Sequence of chain 1.A:
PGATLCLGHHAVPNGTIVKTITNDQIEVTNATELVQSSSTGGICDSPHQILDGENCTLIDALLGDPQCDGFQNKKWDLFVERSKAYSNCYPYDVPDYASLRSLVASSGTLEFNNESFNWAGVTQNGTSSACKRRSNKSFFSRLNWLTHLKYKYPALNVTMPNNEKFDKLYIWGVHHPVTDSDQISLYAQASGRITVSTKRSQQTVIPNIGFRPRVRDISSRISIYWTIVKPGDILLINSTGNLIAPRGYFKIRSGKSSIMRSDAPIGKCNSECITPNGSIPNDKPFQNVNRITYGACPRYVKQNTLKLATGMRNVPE

Sequence of chain 3.A:
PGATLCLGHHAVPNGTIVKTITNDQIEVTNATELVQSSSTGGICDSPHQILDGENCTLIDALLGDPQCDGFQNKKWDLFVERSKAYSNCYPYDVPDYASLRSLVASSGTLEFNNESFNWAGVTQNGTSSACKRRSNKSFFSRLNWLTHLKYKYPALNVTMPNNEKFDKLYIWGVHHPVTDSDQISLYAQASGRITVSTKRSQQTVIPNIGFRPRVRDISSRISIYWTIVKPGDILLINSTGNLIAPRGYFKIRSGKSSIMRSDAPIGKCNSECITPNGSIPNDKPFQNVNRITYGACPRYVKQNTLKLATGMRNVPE

This small molecule binds to this protein.
Small molecule (SMILES): CC(=O)N[C@H]1[C@H](O[C@H]2[C@H](O)[C@@H](NC(C)=O)CO[C@@H]2CO)O[C@H](CO)[C@@H](O[C@@H]2O[C@H](CO)[C@@H](O)[C@H](O)[C@@H]2O)[C@@H]1O

Binding-site contacts:
Ligand atom O6 contacts residue THR161 of chain 1.A at 3.3 Å (h-bond).
Ligand atom C2 contacts residue ASN159 of chain 1.A at 2.5 Å.
Ligand atom O6 contacts residue ARG216 of chain 3.A at 3.4 Å (salt-bridge).
Ligand atom C4 contacts residue ASN159 of chain 1.A at 4.2 Å.
Ligand atom C5 contacts residue ASP219 of chain 3.A at 4.0 Å.
Ligand atom C6 contacts residue LEU238 of chain 1.A at 4.2 Å (hydrophobic).
Ligand atom O7 contacts residue PRO215 of chain 3.A at 3.6 Å.
Ligand atom C8 contacts residue ILE236 of chain 1.A at 3.8 Å (hydrophobic).
Ligand atom O3 contacts residue ARG216 of chain 3.A at 3.9 Å.
Ligand atom O7 contacts residue ARG214 of chain 3.A at 4.2 Å.
Ligand atom C3 contacts residue ASN159 of chain 1.A at 3.8 Å.
Ligand atom O7 contacts residue ARG216 of chain 3.A at 2.9 Å (salt-bridge).
Ligand atom C2 contacts residue PHE213 of chain 3.A at 4.3 Å (hydrophobic).
Ligand atom C6 contacts residue THR161 of chain 1.A at 3.3 Å.
Ligand atom C8 contacts residue ARG216 of chain 3.A at 4.4 Å.
Ligand atom C1 contacts residue ASN159 of chain 1.A at 1.4 Å.
Ligand atom C8 contacts residue NAG1 of chain 1.F at 3.7 Å.
Ligand atom O7 contacts residue ASN159 of chain 1.A at 3.7 Å.
Ligand atom C8 contacts residue PRO215 of chain 3.A at 4.3 Å (hydrophobic).
Ligand atom C8 contacts residue NAG2 of chain 1.F at 3.8 Å.
Ligand atom O5 contacts residue ASN159 of chain 1.A at 2.3 Å (h-bond).
Ligand atom C4 contacts residue ARG216 of chain 3.A at 4.3 Å.
Ligand atom C6 contacts residue ASP219 of chain 3.A at 4.4 Å.
Ligand atom O5 contacts residue LEU238 of chain 1.A at 4.1 Å.
Ligand atom C2 contacts residue ARG216 of chain 3.A at 4.3 Å.
Ligand atom C3 contacts residue PHE213 of chain 3.A at 3.9 Å (hydrophobic).
Ligand atom N2 contacts residue ASN159 of chain 1.A at 2.9 Å (h-bond).
Ligand atom C1 contacts residue ARG216 of chain 3.A at 4.1 Å.
Ligand atom O3 contacts residue PHE213 of chain 3.A at 4.4 Å.
Ligand atom O4 contacts residue ASP219 of chain 3.A at 4.5 Å.
Ligand atom C8 contacts residue PHE213 of chain 3.A at 3.8 Å (hydrophobic).
Ligand atom C7 contacts residue NAG1 of chain 1.F at 4.3 Å.
Ligand atom C1 contacts residue PHE213 of chain 3.A at 4.0 Å (hydrophobic).
Ligand atom C7 contacts residue ARG216 of chain 3.A at 3.9 Å.
Ligand atom C7 contacts residue ASN159 of chain 1.A at 3.5 Å.
Ligand atom C5 contacts residue ASN159 of chain 1.A at 3.6 Å.
Ligand atom C7 contacts residue PHE213 of chain 3.A at 4.2 Å (hydrophobic).
Ligand atom N2 contacts residue PHE213 of chain 3.A at 3.5 Å.
Ligand atom C7 contacts residue PRO215 of chain 3.A at 4.4 Å (hydrophobic).
Ligand atom C5 contacts residue LEU238 of chain 1.A at 4.2 Å (hydrophobic).